Sequence of chain 2.B:
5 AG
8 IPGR

Binding-site contacts:
Ligand atom C05 contacts residue ILE224 of chain 2.A at 4.0 Å (hydrophobic).
Ligand atom C04 contacts residue ILE173 of chain 2.A at 3.7 Å (hydrophobic).
Ligand atom C05 contacts residue PRO172 of chain 2.A at 3.4 Å (hydrophobic).
Ligand atom C03 contacts residue ILE173 of chain 2.A at 3.9 Å (hydrophobic).
Ligand atom C16 contacts residue ILE8 of chain 2.B at 3.8 Å (hydrophobic).
Ligand atom C21 contacts residue PRO172 of chain 2.A at 4.0 Å (hydrophobic).
Ligand atom BR2 contacts residue ASP220 of chain 2.A at 3.4 Å.
Ligand atom C09 contacts residue ILE173 of chain 2.A at 3.7 Å (hydrophobic).
Ligand atom C02 contacts residue LYS127 of chain 2.A at 1.4 Å.
Ligand atom C16 contacts residue LEU223 of chain 2.A at 4.1 Å (hydrophobic).
Ligand atom C17 contacts residue ARG11 of chain 2.B at 4.1 Å.
Ligand atom C08 contacts residue ILE173 of chain 2.A at 3.9 Å (hydrophobic).
Ligand atom C06 contacts residue LYS127 of chain 2.A at 3.9 Å.
Ligand atom C08 contacts residue ASN47 of chain 2.A at 4.1 Å.
Ligand atom BR1 contacts residue SER50 of chain 2.A at 3.4 Å.
Ligand atom C03 contacts residue LYS127 of chain 2.A at 2.6 Å.
Ligand atom C05 contacts residue ILE8 of chain 2.B at 3.8 Å (hydrophobic).
Ligand atom C06 contacts residue PHE124 of chain 2.A at 4.4 Å (hydrophobic).
Ligand atom C04 contacts residue ILE8 of chain 2.B at 3.5 Å (hydrophobic).
Ligand atom C04 contacts residue LYS127 of chain 2.A at 3.1 Å.
Ligand atom C17 contacts residue ILE8 of chain 2.B at 3.7 Å (hydrophobic).
Ligand atom N10 contacts residue PRO172 of chain 2.A at 4.3 Å.
Ligand atom C15 contacts residue ILE8 of chain 2.B at 4.1 Å (hydrophobic).
Ligand atom N10 contacts residue ILE173 of chain 2.A at 4.3 Å.
Ligand atom C13 contacts residue ILE224 of chain 2.A at 4.1 Å (hydrophobic).
Ligand atom C15 contacts residue LEU223 of chain 2.A at 3.4 Å (hydrophobic).
Ligand atom C18 contacts residue ILE8 of chain 2.B at 4.2 Å (hydrophobic).
Ligand atom C02 contacts residue ILE8 of chain 2.B at 3.7 Å (hydrophobic).
Ligand atom BR2 contacts residue ILE224 of chain 2.A at 3.7 Å.
Ligand atom C05 contacts residue ILE173 of chain 2.A at 3.6 Å (hydrophobic).
Ligand atom C04 contacts residue GLY176 of chain 2.A at 4.0 Å.
Ligand atom C16 contacts residue PRO9 of chain 2.B at 4.2 Å (hydrophobic).
Ligand atom C03 contacts residue ILE8 of chain 2.B at 4.0 Å (hydrophobic).
Ligand atom C06 contacts residue ILE173 of chain 2.A at 4.0 Å (hydrophobic).
Ligand atom C17 contacts residue GLY10 of chain 2.B at 4.0 Å.
Ligand atom C13 contacts residue LEU223 of chain 2.A at 4.3 Å (hydrophobic).
Ligand atom C04 contacts residue PRO172 of chain 2.A at 3.4 Å (hydrophobic).
Ligand atom C15 contacts residue ILE224 of chain 2.A at 4.2 Å (hydrophobic).
Ligand atom BR1 contacts residue PHE124 of chain 2.A at 3.7 Å.
Ligand atom C21 contacts residue ILE173 of chain 2.A at 4.1 Å (hydrophobic).

This protein binds this small molecule.
Small molecule (SMILES): Cc1ccc(-n2ccnc2-c2ccccc2Br)cc1Br

Sequence of chain 2.A:
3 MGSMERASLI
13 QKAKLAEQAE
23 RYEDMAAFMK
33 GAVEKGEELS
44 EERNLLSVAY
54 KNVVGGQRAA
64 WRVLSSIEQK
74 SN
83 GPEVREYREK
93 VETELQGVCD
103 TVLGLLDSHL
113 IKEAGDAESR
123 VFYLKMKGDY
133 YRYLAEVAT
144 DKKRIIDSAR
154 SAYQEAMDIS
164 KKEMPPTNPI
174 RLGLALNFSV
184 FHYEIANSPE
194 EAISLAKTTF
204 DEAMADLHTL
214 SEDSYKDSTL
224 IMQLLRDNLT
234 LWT